The protein below binds the small molecule below.
Small molecule (SMILES): CC(=O)N[C@@H]1[C@@H](O)[C@H](O)[C@@H](CO)O[C@H]1O

Sequence of chain 1.A:
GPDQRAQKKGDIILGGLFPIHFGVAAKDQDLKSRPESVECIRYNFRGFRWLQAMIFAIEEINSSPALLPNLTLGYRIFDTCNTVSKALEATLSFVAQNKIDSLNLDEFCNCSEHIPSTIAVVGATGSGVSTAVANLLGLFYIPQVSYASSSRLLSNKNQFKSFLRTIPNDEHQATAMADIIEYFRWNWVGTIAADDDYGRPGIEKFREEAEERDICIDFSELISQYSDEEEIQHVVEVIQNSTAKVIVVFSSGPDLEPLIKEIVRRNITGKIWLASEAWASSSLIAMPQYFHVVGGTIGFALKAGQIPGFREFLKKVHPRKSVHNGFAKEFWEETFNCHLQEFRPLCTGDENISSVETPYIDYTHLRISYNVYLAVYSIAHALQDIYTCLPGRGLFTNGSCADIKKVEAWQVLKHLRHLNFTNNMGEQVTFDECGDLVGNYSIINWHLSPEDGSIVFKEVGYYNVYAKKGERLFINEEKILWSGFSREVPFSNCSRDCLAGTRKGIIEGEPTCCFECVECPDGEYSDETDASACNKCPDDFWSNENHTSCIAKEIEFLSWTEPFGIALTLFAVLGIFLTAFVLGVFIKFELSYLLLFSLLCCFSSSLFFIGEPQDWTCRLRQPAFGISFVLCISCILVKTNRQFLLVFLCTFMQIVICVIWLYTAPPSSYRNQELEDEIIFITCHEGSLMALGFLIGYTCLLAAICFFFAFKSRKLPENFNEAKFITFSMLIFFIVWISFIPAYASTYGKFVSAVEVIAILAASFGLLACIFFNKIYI

Binding-site contacts:
Ligand atom O7 contacts residue ASN457 of chain 1.A at 4.2 Å.
Ligand atom C3 contacts residue ASN457 of chain 1.A at 3.9 Å.
Ligand atom N2 contacts residue ASN457 of chain 1.A at 3.0 Å (h-bond).
Ligand atom C2 contacts residue ASN457 of chain 1.A at 2.6 Å.
Ligand atom C7 contacts residue ASN457 of chain 1.A at 3.8 Å.
Ligand atom C4 contacts residue ASN457 of chain 1.A at 4.3 Å.
Ligand atom C1 contacts residue ASN457 of chain 1.A at 1.5 Å.
Ligand atom C5 contacts residue ASN457 of chain 1.A at 3.7 Å.
Ligand atom O5 contacts residue ASN457 of chain 1.A at 2.5 Å (h-bond).